Binding-site contacts:
Ligand atom O4 contacts residue GLY345 of chain 1.A at 4.0 Å.
Ligand atom N2 contacts residue ASN350 of chain 1.A at 3.1 Å (h-bond).
Ligand atom C2 contacts residue ASN350 of chain 1.A at 2.6 Å.
Ligand atom C5 contacts residue SER347 of chain 1.A at 4.1 Å.
Ligand atom C1 contacts residue GLY345 of chain 1.A at 4.1 Å.
Ligand atom O7 contacts residue ASN350 of chain 1.A at 3.9 Å.
Ligand atom C7 contacts residue ASN350 of chain 1.A at 3.6 Å.
Ligand atom C5 contacts residue GLY345 of chain 1.A at 4.2 Å.
Ligand atom O5 contacts residue ASN350 of chain 1.A at 2.3 Å (h-bond).
Ligand atom O5 contacts residue SER347 of chain 1.A at 3.6 Å.
Ligand atom C4 contacts residue ASN350 of chain 1.A at 4.3 Å.
Ligand atom C3 contacts residue ASN350 of chain 1.A at 3.9 Å.
Ligand atom C5 contacts residue ASN350 of chain 1.A at 3.7 Å.
Ligand atom C6 contacts residue SER347 of chain 1.A at 4.3 Å.
Ligand atom C3 contacts residue GLY345 of chain 1.A at 3.7 Å.
Ligand atom C1 contacts residue ASN350 of chain 1.A at 1.4 Å.
Ligand atom C2 contacts residue GLY345 of chain 1.A at 4.1 Å.
Ligand atom C4 contacts residue GLY345 of chain 1.A at 4.4 Å.
Ligand atom C8 contacts residue LEU353 of chain 1.A at 3.9 Å (hydrophobic).
Ligand atom C8 contacts residue ASN350 of chain 1.A at 4.0 Å.
Ligand atom N2 contacts residue GLY345 of chain 1.A at 4.0 Å.
Ligand atom C8 contacts residue SER352 of chain 1.A at 4.1 Å.
Ligand atom C1 contacts residue SER347 of chain 1.A at 4.0 Å.

The small molecule below binds the protein below.
Small molecule (SMILES): CC(=O)N[C@@H]1[C@@H](O)[C@H](O)[C@@H](CO)O[C@H]1O

Sequence of chain 1.A:
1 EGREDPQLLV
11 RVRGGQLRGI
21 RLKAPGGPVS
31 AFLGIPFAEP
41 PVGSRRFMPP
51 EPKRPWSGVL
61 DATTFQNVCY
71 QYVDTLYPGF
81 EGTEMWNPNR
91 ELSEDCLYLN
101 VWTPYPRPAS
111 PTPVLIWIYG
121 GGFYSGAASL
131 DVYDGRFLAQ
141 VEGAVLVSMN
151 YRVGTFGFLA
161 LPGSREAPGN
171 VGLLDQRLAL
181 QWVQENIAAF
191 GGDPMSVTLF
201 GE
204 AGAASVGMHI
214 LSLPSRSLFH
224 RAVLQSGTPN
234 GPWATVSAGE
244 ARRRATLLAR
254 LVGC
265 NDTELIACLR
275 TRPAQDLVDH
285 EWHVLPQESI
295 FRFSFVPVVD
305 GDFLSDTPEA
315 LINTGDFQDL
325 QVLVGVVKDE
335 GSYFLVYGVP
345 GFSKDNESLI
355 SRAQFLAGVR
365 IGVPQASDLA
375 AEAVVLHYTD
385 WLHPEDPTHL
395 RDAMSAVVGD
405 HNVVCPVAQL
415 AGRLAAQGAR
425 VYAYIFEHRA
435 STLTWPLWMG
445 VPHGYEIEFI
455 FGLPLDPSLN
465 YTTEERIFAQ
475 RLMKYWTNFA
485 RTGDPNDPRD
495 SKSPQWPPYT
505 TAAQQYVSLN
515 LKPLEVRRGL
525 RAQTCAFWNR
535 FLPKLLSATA